Binding-site contacts:
Ligand atom CAM contacts residue LEU604 of chain 1.C at 3.8 Å (hydrophobic).
Ligand atom CAT contacts residue PHE468 of chain 1.C at 3.6 Å (hydrophobic).
Ligand atom CAX contacts residue TYR467 of chain 1.C at 3.5 Å (hydrophobic).
Ligand atom CAN contacts residue VAL391 of chain 1.C at 4.1 Å (hydrophobic).
Ligand atom CAX contacts residue MET603 of chain 1.C at 3.5 Å (hydrophobic).
Ligand atom CBC contacts residue GLU403 of chain 1.C at 3.7 Å.
Ligand atom CAK contacts residue ILE399 of chain 1.C at 3.6 Å (hydrophobic).
Ligand atom OAH contacts residue HIS426 of chain 1.C at 3.8 Å.
Ligand atom CAU contacts residue TYR336 of chain 1.C at 4.0 Å (hydrophobic).
Ligand atom CAR contacts residue PHE425 of chain 1.C at 3.6 Å (hydrophobic).
Ligand atom CAE contacts residue ILE335 of chain 1.C at 3.7 Å (hydrophobic).
Ligand atom CAQ contacts residue GLY395 of chain 1.C at 3.8 Å.
Ligand atom OAG contacts residue GLU403 of chain 1.C at 3.4 Å (salt-bridge).
Ligand atom CAR contacts residue ILE429 of chain 1.C at 3.7 Å (hydrophobic).
Ligand atom OAH contacts residue TYR467 of chain 1.C at 2.6 Å (h-bond).
Ligand atom CBB contacts residue ILE335 of chain 1.C at 3.8 Å (hydrophobic).
Ligand atom CAI contacts residue VAL402 of chain 1.C at 3.5 Å (hydrophobic).
Ligand atom CAL contacts residue TYR467 of chain 1.C at 3.5 Å (hydrophobic).
Ligand atom CAA contacts residue ILE394 of chain 1.C at 3.3 Å (hydrophobic).
Ligand atom CAD contacts residue LEU332 of chain 1.C at 3.6 Å (hydrophobic).
Ligand atom OAH contacts residue THR600 of chain 1.C at 3.9 Å.
Ligand atom CAI contacts residue ILE399 of chain 1.C at 3.9 Å (hydrophobic).
Ligand atom CAU contacts residue ILE335 of chain 1.C at 4.0 Å (hydrophobic).
Ligand atom CAV contacts residue GLU403 of chain 1.C at 3.5 Å.
Ligand atom CAC contacts residue ILE335 of chain 1.C at 3.5 Å (hydrophobic).
Ligand atom CAQ contacts residue ILE398 of chain 1.C at 3.4 Å (hydrophobic).
Ligand atom CAA contacts residue VAL391 of chain 1.C at 3.7 Å (hydrophobic).
Ligand atom CAS contacts residue LEU332 of chain 1.C at 4.1 Å (hydrophobic).
Ligand atom CAC contacts residue TYR339 of chain 1.C at 3.7 Å (hydrophobic).
Ligand atom CBC contacts residue PHE425 of chain 1.C at 3.9 Å (hydrophobic).
Ligand atom OAF contacts residue HIS426 of chain 1.C at 3.5 Å (h-bond).
Ligand atom OAF contacts residue LYS607 of chain 1.C at 3.9 Å.
Ligand atom CAK contacts residue ILE398 of chain 1.C at 3.9 Å (hydrophobic).
Ligand atom OAG contacts residue PHE425 of chain 1.C at 4.0 Å.
Ligand atom CAX contacts residue HIS426 of chain 1.C at 3.7 Å.
Ligand atom CAP contacts residue GLY395 of chain 1.C at 3.5 Å.
Ligand atom CAR contacts residue PHE468 of chain 1.C at 3.8 Å (hydrophobic).
Ligand atom OAH contacts residue MET603 of chain 1.C at 3.0 Å (h-bond).
Ligand atom OAG contacts residue HIS426 of chain 1.C at 3.2 Å (h-bond).
Ligand atom OAF contacts residue MET603 of chain 1.C at 3.0 Å.

Sequence of chain 1.C:
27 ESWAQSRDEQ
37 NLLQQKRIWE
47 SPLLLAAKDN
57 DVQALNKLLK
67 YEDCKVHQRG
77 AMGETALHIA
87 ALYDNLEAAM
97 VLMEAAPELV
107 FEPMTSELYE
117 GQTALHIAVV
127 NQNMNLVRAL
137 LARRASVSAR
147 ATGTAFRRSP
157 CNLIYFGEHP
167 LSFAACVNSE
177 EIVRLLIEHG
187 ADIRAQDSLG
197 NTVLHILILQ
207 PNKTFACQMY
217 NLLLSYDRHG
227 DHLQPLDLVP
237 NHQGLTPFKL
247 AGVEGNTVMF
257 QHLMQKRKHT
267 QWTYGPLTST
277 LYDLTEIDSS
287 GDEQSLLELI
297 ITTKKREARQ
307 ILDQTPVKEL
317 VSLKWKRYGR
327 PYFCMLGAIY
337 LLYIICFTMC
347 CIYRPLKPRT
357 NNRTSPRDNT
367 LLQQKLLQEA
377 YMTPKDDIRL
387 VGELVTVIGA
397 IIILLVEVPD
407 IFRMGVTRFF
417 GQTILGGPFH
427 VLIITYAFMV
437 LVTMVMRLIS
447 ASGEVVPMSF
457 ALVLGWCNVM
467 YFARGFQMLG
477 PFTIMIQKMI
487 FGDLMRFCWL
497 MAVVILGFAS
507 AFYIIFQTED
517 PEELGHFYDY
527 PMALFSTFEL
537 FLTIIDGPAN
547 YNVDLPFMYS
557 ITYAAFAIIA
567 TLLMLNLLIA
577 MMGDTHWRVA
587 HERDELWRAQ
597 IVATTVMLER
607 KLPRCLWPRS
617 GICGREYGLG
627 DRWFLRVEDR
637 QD

A protein and the small-molecule ligand that binds it are described below.
Small molecule (SMILES): CC(C)CCC[C@@H](C)[C@H]1CC[C@H]2[C@@H]3CC=C4C[C@@H](OC(=O)CCC(=O)O)CC[C@]4(C)[C@H]3CC[C@]12C